A small-molecule ligand and the protein it binds are described below.
Small molecule (SMILES): Cc1cn([C@H]2C[C@H](O)[C@@H](CO[P](=O)(O)O[C@H]3C[C@H](n4cnc5c(=O)[nH]c(N)nc54)O[C@@H]3CO[P](=O)(O)O[C@H]3C[C@H](n4ccc(N)nc4=O)O[C@@H]3COP(=O)=O)O2)c(=O)[nH]c1=O

Sequence of chain 2.G:
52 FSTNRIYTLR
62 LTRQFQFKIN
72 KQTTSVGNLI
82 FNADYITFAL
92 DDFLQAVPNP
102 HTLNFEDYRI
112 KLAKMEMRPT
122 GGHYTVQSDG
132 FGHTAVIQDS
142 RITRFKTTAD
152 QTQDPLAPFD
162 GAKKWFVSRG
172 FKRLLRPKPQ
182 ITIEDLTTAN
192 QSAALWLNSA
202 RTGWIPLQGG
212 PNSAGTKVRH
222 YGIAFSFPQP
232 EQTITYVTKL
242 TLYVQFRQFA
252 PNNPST

Binding-site contacts:
Ligand atom OP1 contacts residue LYS164 of chain 2.I at 3.3 Å.
Ligand atom N3 contacts residue THR59 of chain 2.G at 3.3 Å (h-bond).
Ligand atom OP2 contacts residue TYR244 of chain 2.G at 3.1 Å (h-bond).
Ligand atom C8 contacts residue TYR244 of chain 2.G at 3.3 Å (hydrophobic).
Ligand atom C8 contacts residue LEU175 of chain 2.G at 3.8 Å (hydrophobic).
Ligand atom C5' contacts residue LEU113 of chain 2.G at 4.0 Å (hydrophobic).
Ligand atom O2 contacts residue THR59 of chain 2.G at 3.2 Å (h-bond).
Ligand atom C2 contacts residue THR59 of chain 2.G at 3.4 Å.
Ligand atom OP1 contacts residue ARG61 of chain 2.G at 3.8 Å.
Ligand atom C7 contacts residue PHE52 of chain 1.I at 3.7 Å (hydrophobic).
Ligand atom C6 contacts residue LYS173 of chain 2.G at 3.9 Å.
Ligand atom N4 contacts residue LYS173 of chain 2.G at 3.8 Å.
Ligand atom C2' contacts residue TYR244 of chain 2.G at 3.8 Å (hydrophobic).
Ligand atom C5 contacts residue LEU175 of chain 2.G at 3.7 Å (hydrophobic).
Ligand atom C4 contacts residue LEU175 of chain 2.G at 3.9 Å (hydrophobic).
Ligand atom N1 contacts residue THR59 of chain 2.G at 3.9 Å.
Ligand atom N9 contacts residue LEU175 of chain 2.G at 3.8 Å.
Ligand atom O6 contacts residue LYS115 of chain 2.G at 3.6 Å.
Ligand atom P contacts residue PHE52 of chain 1.I at 4.0 Å.
Ligand atom O4 contacts residue ARG56 of chain 1.I at 3.1 Å (salt-bridge).
Ligand atom OP2 contacts residue LYS115 of chain 2.G at 3.8 Å.
Ligand atom N7 contacts residue LEU175 of chain 2.G at 3.9 Å.
Ligand atom O6 contacts residue LYS173 of chain 2.G at 3.0 Å (salt-bridge).
Ligand atom O3' contacts residue LYS112 of chain 2.G at 3.4 Å.
Ligand atom O6 contacts residue LEU175 of chain 2.G at 3.8 Å.
Ligand atom C5 contacts residue LYS173 of chain 2.G at 4.0 Å.
Ligand atom C2 contacts residue GLN246 of chain 2.G at 3.9 Å.
Ligand atom C6 contacts residue LEU175 of chain 2.G at 3.6 Å (hydrophobic).
Ligand atom O5' contacts residue TYR244 of chain 2.G at 3.8 Å.
Ligand atom OP2 contacts residue LYS165 of chain 2.I at 2.9 Å (salt-bridge).
Ligand atom P contacts residue LYS165 of chain 2.I at 3.8 Å.
Ligand atom P contacts residue ARG61 of chain 2.G at 3.5 Å.
Ligand atom C8 contacts residue LYS115 of chain 2.G at 3.9 Å.
Ligand atom O3' contacts residue ARG61 of chain 2.G at 3.9 Å.
Ligand atom OP1 contacts residue LYS165 of chain 2.I at 2.8 Å (salt-bridge).
Ligand atom O2 contacts residue GLN246 of chain 2.G at 2.7 Å (h-bond).
Ligand atom OP2 contacts residue ARG61 of chain 2.G at 2.7 Å (salt-bridge).
Ligand atom OP1 contacts residue PHE52 of chain 1.I at 3.0 Å (h-bond).
Ligand atom N7 contacts residue LYS115 of chain 2.G at 3.0 Å (salt-bridge).
Ligand atom C5 contacts residue LYS115 of chain 2.G at 3.9 Å.

Sequence of chain 2.I:
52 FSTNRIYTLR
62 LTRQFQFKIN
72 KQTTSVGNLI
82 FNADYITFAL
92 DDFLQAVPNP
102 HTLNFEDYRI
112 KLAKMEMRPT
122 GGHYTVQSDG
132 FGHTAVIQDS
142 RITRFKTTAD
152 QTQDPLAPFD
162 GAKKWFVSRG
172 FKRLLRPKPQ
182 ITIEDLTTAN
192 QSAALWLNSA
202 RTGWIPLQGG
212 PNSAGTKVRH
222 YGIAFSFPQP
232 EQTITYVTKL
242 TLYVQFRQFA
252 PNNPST

Sequence of chain 1.I:
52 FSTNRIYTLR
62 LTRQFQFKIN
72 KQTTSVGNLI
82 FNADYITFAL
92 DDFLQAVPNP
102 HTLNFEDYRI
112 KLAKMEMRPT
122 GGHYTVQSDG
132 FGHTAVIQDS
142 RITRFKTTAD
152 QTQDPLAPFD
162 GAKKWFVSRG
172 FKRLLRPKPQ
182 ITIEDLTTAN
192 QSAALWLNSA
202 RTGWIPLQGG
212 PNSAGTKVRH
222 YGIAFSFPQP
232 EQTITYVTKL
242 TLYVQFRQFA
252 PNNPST